Sequence of chain 3.A:
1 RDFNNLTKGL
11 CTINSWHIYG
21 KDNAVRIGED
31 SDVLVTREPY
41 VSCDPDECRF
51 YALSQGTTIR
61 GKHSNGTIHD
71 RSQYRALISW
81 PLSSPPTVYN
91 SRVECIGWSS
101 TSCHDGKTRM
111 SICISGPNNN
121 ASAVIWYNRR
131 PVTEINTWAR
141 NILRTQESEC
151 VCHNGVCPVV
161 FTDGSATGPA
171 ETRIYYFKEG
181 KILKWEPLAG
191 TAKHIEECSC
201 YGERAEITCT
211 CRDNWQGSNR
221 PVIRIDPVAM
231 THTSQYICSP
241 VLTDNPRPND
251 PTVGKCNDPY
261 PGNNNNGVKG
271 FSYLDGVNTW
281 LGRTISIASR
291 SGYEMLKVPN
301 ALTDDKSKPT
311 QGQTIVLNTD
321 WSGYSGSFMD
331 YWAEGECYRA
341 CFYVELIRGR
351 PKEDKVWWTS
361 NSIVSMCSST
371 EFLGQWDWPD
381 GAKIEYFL

Binding-site contacts:
Ligand atom O9 contacts residue ALA166 of chain 3.A at 3.2 Å.
Ligand atom O6 contacts residue TYR324 of chain 3.A at 3.3 Å (h-bond).
Ligand atom O1B contacts residue ARG37 of chain 3.A at 2.7 Å (salt-bridge).
Ligand atom C8 contacts residue GLU196 of chain 3.A at 3.6 Å.
Ligand atom C9 contacts residue ASN214 of chain 3.A at 4.0 Å.
Ligand atom C10 contacts residue ARG71 of chain 3.A at 3.9 Å.
Ligand atom C11 contacts residue ARG144 of chain 3.A at 4.0 Å.
Ligand atom N4 contacts residue GLU38 of chain 3.A at 3.0 Å (salt-bridge).
Ligand atom C4 contacts residue TYR324 of chain 3.A at 3.6 Å (hydrophobic).
Ligand atom O1B contacts residue TYR324 of chain 3.A at 3.5 Å (h-bond).
Ligand atom C1 contacts residue ARG290 of chain 3.A at 3.5 Å.
Ligand atom O1A contacts residue ARG212 of chain 3.A at 3.4 Å (salt-bridge).
Ligand atom C4 contacts residue ASP70 of chain 3.A at 3.6 Å.
Ligand atom C4 contacts residue GLU38 of chain 3.A at 3.6 Å.
Ligand atom C6 contacts residue GLU197 of chain 3.A at 3.6 Å.
Ligand atom O10 contacts residue ASP70 of chain 3.A at 3.6 Å.
Ligand atom N4 contacts residue ASP70 of chain 3.A at 2.8 Å (salt-bridge).
Ligand atom O9 contacts residue GLU196 of chain 3.A at 2.6 Å (salt-bridge).
Ligand atom O1A contacts residue ARG290 of chain 3.A at 2.8 Å (salt-bridge).
Ligand atom C8 contacts residue ARG212 of chain 3.A at 3.6 Å.
Ligand atom O8 contacts residue GLU197 of chain 3.A at 3.8 Å.
Ligand atom C1 contacts residue TYR324 of chain 3.A at 3.0 Å (hydrophobic).
Ligand atom C9 contacts residue GLU196 of chain 3.A at 3.4 Å.
Ligand atom C6 contacts residue TYR324 of chain 3.A at 3.7 Å (hydrophobic).
Ligand atom O8 contacts residue GLU196 of chain 3.A at 2.7 Å (salt-bridge).
Ligand atom C9 contacts residue ALA166 of chain 3.A at 3.6 Å (hydrophobic).
Ligand atom C3 contacts residue ASP70 of chain 3.A at 3.5 Å.
Ligand atom O1B contacts residue ARG290 of chain 3.A at 2.9 Å (salt-bridge).
Ligand atom O8 contacts residue ARG212 of chain 3.A at 3.4 Å.
Ligand atom C11 contacts residue TRP98 of chain 3.A at 3.6 Å (hydrophobic).
Ligand atom O9 contacts residue ARG144 of chain 3.A at 3.5 Å (salt-bridge).
Ligand atom C2 contacts residue TYR324 of chain 3.A at 2.7 Å (hydrophobic).
Ligand atom C11 contacts residue ILE142 of chain 3.A at 3.8 Å (hydrophobic).
Ligand atom O1A contacts residue TYR324 of chain 3.A at 3.4 Å (h-bond).
Ligand atom O10 contacts residue ARG71 of chain 3.A at 2.8 Å (salt-bridge).
Ligand atom C3 contacts residue TYR324 of chain 3.A at 3.0 Å (hydrophobic).
Ligand atom O6 contacts residue ARG212 of chain 3.A at 4.0 Å.
Ligand atom C3 contacts residue ARG37 of chain 3.A at 3.9 Å.
Ligand atom C3 contacts residue GLU38 of chain 3.A at 3.5 Å.
Ligand atom C1 contacts residue ARG37 of chain 3.A at 3.9 Å.

This small molecule binds to this protein.
Small molecule (SMILES): CC(=O)N[C@H]1[C@H]([C@H](O)[C@H](O)CO)OC(C(=O)O)=C[C@@H]1N